A small-molecule ligand and the protein it binds are described below.
Small molecule (SMILES): CC(=O)N[C@@H]1[C@@H](O)[C@H](O)[C@@H](CO)O[C@H]1O

Binding-site contacts:
Ligand atom C4 contacts residue ASN1179 of chain 1.A at 4.3 Å.
Ligand atom N2 contacts residue ASN1179 of chain 1.A at 2.9 Å (h-bond).
Ligand atom C1 contacts residue ASN1179 of chain 1.A at 1.4 Å.
Ligand atom C7 contacts residue ASN1179 of chain 1.A at 3.6 Å.
Ligand atom C5 contacts residue ASN1179 of chain 1.A at 3.7 Å.
Ligand atom C2 contacts residue ASN1179 of chain 1.A at 2.5 Å.
Ligand atom C3 contacts residue ASN1179 of chain 1.A at 3.8 Å.
Ligand atom O7 contacts residue ASN1179 of chain 1.A at 3.9 Å.
Ligand atom O5 contacts residue ASN1179 of chain 1.A at 2.4 Å (h-bond).

Sequence of chain 1.A:
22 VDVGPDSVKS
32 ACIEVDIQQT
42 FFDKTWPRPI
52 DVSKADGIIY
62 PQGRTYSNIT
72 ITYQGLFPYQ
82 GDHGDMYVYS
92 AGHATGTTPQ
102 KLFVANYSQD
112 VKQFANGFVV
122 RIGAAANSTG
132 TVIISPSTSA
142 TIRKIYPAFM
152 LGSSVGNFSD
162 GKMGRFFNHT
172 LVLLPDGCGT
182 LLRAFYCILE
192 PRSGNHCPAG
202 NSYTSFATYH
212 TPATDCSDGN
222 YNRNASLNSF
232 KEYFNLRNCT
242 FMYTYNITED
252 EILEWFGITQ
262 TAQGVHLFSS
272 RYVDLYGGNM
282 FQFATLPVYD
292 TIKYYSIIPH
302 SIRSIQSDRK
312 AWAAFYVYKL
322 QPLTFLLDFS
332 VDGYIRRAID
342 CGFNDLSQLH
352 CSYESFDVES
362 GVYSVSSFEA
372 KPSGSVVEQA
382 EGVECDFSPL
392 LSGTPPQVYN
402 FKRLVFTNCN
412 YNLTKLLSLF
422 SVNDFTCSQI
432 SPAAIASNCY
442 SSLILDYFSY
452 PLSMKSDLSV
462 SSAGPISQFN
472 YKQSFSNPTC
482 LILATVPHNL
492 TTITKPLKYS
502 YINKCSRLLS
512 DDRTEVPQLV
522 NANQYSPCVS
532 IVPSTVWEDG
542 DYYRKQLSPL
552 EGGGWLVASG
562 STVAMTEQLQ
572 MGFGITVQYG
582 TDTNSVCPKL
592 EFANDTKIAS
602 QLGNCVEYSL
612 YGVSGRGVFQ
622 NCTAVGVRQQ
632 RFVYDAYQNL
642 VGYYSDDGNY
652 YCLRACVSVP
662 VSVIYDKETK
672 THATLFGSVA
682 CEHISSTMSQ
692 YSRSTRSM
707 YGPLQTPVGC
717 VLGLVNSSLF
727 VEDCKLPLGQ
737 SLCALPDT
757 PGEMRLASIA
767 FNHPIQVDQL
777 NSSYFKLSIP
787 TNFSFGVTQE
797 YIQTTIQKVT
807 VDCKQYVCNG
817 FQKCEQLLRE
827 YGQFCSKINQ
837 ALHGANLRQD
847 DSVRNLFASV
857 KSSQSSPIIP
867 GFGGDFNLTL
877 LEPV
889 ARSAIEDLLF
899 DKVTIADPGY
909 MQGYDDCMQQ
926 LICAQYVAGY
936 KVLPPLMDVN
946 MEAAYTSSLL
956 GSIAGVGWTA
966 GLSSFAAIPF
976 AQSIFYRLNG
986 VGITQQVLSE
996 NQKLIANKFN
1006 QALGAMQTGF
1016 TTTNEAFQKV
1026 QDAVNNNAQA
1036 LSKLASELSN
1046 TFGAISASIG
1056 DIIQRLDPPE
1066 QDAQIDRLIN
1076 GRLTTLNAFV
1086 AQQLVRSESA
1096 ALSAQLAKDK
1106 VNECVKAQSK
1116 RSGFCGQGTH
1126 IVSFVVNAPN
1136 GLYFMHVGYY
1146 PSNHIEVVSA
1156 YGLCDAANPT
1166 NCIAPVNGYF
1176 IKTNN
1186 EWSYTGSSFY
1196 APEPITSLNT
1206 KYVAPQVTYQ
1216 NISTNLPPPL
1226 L